A protein and the small-molecule ligand that binds it are described below.
Small molecule (SMILES): CC(=O)N[C@@H]1[C@@H](O)[C@H](O)[C@@H](CO)O[C@H]1O

Sequence of chain 1.A:
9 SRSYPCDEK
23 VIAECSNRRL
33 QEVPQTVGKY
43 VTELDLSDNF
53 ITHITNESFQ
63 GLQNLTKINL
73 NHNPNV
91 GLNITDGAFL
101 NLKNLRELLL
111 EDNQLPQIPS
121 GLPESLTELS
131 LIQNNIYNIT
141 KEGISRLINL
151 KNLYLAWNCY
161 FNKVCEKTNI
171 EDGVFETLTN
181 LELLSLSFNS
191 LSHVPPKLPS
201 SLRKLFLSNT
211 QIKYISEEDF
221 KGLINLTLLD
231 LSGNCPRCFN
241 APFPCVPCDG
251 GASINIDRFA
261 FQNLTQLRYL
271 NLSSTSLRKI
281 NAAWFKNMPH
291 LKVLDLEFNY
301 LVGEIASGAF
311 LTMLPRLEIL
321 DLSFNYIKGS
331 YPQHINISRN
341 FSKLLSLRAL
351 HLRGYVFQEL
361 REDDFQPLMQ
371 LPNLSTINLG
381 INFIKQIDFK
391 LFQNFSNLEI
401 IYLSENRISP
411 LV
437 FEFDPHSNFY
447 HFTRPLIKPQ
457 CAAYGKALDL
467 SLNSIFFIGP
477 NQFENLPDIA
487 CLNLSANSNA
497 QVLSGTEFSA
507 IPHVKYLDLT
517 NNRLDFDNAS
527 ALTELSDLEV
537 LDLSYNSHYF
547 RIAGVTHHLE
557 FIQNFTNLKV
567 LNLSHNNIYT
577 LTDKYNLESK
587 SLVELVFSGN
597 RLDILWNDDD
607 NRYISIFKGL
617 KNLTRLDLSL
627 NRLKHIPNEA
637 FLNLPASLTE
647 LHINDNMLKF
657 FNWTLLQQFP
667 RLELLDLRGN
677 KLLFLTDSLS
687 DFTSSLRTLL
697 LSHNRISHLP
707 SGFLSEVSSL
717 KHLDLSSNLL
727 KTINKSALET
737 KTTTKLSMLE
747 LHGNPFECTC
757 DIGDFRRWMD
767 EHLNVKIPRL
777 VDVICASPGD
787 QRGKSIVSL

Binding-site contacts:
Ligand atom O6 contacts residue SER500 of chain 1.A at 3.9 Å.
Ligand atom C3 contacts residue ASN524 of chain 1.A at 3.7 Å.
Ligand atom C1 contacts residue SER500 of chain 1.A at 4.0 Å.
Ligand atom C6 contacts residue SER500 of chain 1.A at 3.6 Å.
Ligand atom C7 contacts residue ASN524 of chain 1.A at 3.4 Å.
Ligand atom N2 contacts residue SER526 of chain 1.A at 4.4 Å.
Ligand atom N2 contacts residue ASN524 of chain 1.A at 2.8 Å (h-bond).
Ligand atom C7 contacts residue ALA525 of chain 1.A at 4.5 Å (hydrophobic).
Ligand atom C5 contacts residue ASN524 of chain 1.A at 3.6 Å.
Ligand atom O5 contacts residue ASN524 of chain 1.A at 2.3 Å (h-bond).
Ligand atom C5 contacts residue SER500 of chain 1.A at 3.8 Å.
Ligand atom O7 contacts residue ASN524 of chain 1.A at 3.3 Å (h-bond).
Ligand atom C4 contacts residue ASN524 of chain 1.A at 4.2 Å.
Ligand atom C2 contacts residue ASN524 of chain 1.A at 2.4 Å.
Ligand atom O7 contacts residue ASP523 of chain 1.A at 4.3 Å.
Ligand atom C1 contacts residue ASN524 of chain 1.A at 1.4 Å.
Ligand atom O5 contacts residue SER500 of chain 1.A at 3.3 Å.